Binding-site contacts:
Ligand atom C14 contacts residue CYS204 of chain 1.C at 3.6 Å (hydrophobic).
Ligand atom C9 contacts residue GLY200 of chain 1.C at 3.9 Å.
Ligand atom C2 contacts residue LEU25 of chain 1.C at 3.6 Å (hydrophobic).
Ligand atom C14 contacts residue LYS180 of chain 1.C at 3.6 Å.
Ligand atom N2 contacts residue SER183 of chain 1.C at 3.6 Å (h-bond).
Ligand atom C10 contacts residue GLY200 of chain 1.C at 3.8 Å.
Ligand atom N4 contacts residue THR198 of chain 1.C at 3.5 Å (h-bond).
Ligand atom N contacts residue LEU25 of chain 1.C at 3.4 Å (h-bond).
Ligand atom C15 contacts residue LYS180 of chain 1.C at 3.6 Å.
Ligand atom O contacts residue SER183 of chain 1.C at 3.0 Å (h-bond).
Ligand atom C5 contacts residue SER199 of chain 1.C at 3.6 Å.
Ligand atom C5 contacts residue HIS41 of chain 1.C at 3.6 Å.
Ligand atom C6 contacts residue SER183 of chain 1.C at 3.2 Å.
Ligand atom C7 contacts residue SER199 of chain 1.C at 3.2 Å.
Ligand atom N4 contacts residue GLY200 of chain 1.C at 3.4 Å (h-bond).
Ligand atom C14 contacts residue ARG202 of chain 1.C at 3.4 Å.
Ligand atom C3 contacts residue SER183 of chain 1.C at 3.7 Å.
Ligand atom C1 contacts residue LEU25 of chain 1.C at 3.6 Å (hydrophobic).
Ligand atom C8 contacts residue GLY200 of chain 1.C at 3.6 Å.
Ligand atom C9 contacts residue LYS180 of chain 1.C at 3.7 Å.
Ligand atom C9 contacts residue ARG202 of chain 1.C at 3.9 Å.
Ligand atom C13 contacts residue ARG202 of chain 1.C at 3.1 Å.
Ligand atom N3 contacts residue GLY200 of chain 1.C at 3.5 Å (h-bond).
Ligand atom N1 contacts residue LEU25 of chain 1.C at 2.8 Å (h-bond).
Ligand atom BR contacts residue GLY129 of chain 1.C at 3.8 Å.
Ligand atom C3 contacts residue LEU25 of chain 1.C at 3.4 Å (hydrophobic).
Ligand atom C16 contacts residue LYS180 of chain 1.C at 3.6 Å.
Ligand atom BR contacts residue HIS24 of chain 1.C at 3.9 Å.
Ligand atom BR contacts residue GLY181 of chain 1.C at 3.9 Å.
Ligand atom C12 contacts residue SER201 of chain 1.C at 3.6 Å.
Ligand atom C11 contacts residue SER201 of chain 1.C at 3.7 Å.
Ligand atom C4 contacts residue HIS41 of chain 1.C at 3.4 Å.
Ligand atom C10 contacts residue SER201 of chain 1.C at 3.8 Å.
Ligand atom N contacts residue GLY181 of chain 1.C at 3.3 Å.
Ligand atom O contacts residue LYS180 of chain 1.C at 3.5 Å.
Ligand atom C3 contacts residue CYS26 of chain 1.C at 3.8 Å (hydrophobic).
Ligand atom O contacts residue GLY181 of chain 1.C at 2.9 Å (h-bond).
Ligand atom S contacts residue CYS26 of chain 1.C at 3.7 Å.
Ligand atom S contacts residue CYS42 of chain 1.C at 3.4 Å (h-bond).
Ligand atom BR contacts residue TRP128 of chain 1.C at 3.6 Å.

Sequence of chain 1.C:
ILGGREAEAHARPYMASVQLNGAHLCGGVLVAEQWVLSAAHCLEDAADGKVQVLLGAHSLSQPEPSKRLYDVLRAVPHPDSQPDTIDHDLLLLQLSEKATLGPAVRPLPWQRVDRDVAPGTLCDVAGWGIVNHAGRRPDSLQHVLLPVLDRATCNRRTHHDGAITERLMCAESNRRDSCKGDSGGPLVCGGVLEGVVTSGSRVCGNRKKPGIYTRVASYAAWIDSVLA

The small molecule below binds the protein below.
Small molecule (SMILES): O=C(Nc1cccc(Br)n1)[C@@H]1SCCN1C(=O)Cn1ncc2ccccc21